Sequence of chain 1.PB:
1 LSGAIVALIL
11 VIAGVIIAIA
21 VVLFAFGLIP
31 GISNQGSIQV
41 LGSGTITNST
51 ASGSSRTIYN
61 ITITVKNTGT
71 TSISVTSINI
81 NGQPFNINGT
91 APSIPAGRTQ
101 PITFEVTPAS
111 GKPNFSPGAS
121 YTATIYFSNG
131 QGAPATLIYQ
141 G

Binding-site contacts:
Ligand atom C5 contacts residue ASN88 of chain 1.PB at 3.6 Å.
Ligand atom C4 contacts residue ASN88 of chain 1.PB at 4.2 Å.
Ligand atom N2 contacts residue ASN88 of chain 1.PB at 3.1 Å (h-bond).
Ligand atom O6 contacts residue ASN88 of chain 1.PB at 4.1 Å.
Ligand atom C7 contacts residue ASN88 of chain 1.PB at 3.9 Å.
Ligand atom O7 contacts residue ILE58 of chain 1.PB at 4.0 Å.
Ligand atom C7 contacts residue ILE58 of chain 1.PB at 3.5 Å (hydrophobic).
Ligand atom C8 contacts residue SER55 of chain 1.PB at 3.3 Å.
Ligand atom O5 contacts residue GLY89 of chain 1.PB at 4.0 Å.
Ligand atom O5 contacts residue ASN88 of chain 1.PB at 2.3 Å (h-bond).
Ligand atom O6 contacts residue GLY89 of chain 1.PB at 4.1 Å.
Ligand atom C3 contacts residue ASN88 of chain 1.PB at 3.8 Å.
Ligand atom N2 contacts residue ILE58 of chain 1.PB at 3.9 Å.
Ligand atom C2 contacts residue ASN88 of chain 1.PB at 2.5 Å.
Ligand atom C1 contacts residue ASN88 of chain 1.PB at 1.4 Å.
Ligand atom C8 contacts residue ILE58 of chain 1.PB at 3.3 Å (hydrophobic).
Ligand atom O7 contacts residue ASN88 of chain 1.PB at 4.0 Å.
Ligand atom C1 contacts residue GLY89 of chain 1.PB at 4.5 Å.

A small-molecule ligand and the protein it binds are described below.
Small molecule (SMILES): CC(=O)N[C@@H]1[C@@H](O)[C@H](O)[C@@H](CO)O[C@H]1O